The protein below binds the small molecule below.
Small molecule (SMILES): CC(=O)N[C@@H]1[C@@H](O)[C@H](O)[C@@H](CO)O[C@H]1O

Sequence of chain 1.D:
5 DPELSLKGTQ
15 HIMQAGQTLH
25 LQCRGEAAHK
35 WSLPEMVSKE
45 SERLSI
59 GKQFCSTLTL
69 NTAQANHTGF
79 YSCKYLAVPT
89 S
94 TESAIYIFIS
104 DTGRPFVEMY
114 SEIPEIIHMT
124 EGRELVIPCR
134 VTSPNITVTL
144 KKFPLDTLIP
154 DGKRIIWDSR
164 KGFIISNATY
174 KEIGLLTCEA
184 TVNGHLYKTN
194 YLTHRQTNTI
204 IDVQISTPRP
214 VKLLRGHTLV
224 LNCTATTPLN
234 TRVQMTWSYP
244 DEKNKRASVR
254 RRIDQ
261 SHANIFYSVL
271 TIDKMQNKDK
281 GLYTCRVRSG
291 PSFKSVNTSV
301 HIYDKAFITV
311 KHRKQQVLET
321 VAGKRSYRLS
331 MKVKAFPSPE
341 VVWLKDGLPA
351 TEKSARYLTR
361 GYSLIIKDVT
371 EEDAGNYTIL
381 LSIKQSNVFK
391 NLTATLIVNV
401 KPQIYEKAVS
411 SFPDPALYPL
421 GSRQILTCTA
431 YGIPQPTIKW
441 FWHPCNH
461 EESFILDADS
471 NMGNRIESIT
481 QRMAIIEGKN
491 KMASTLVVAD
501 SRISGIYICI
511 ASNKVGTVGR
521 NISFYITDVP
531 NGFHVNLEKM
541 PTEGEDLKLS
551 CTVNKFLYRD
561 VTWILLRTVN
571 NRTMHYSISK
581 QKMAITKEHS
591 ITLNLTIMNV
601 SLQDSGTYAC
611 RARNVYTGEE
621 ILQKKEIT

Binding-site contacts:
Ligand atom O7 contacts residue ASN225 of chain 1.D at 3.7 Å.
Ligand atom C6 contacts residue TYR267 of chain 1.D at 3.8 Å (hydrophobic).
Ligand atom C1 contacts residue ASN225 of chain 1.D at 1.4 Å.
Ligand atom C4 contacts residue ASN225 of chain 1.D at 4.2 Å.
Ligand atom O7 contacts residue SER209 of chain 1.D at 3.9 Å.
Ligand atom C7 contacts residue ASN225 of chain 1.D at 3.5 Å.
Ligand atom C5 contacts residue ASN225 of chain 1.D at 3.7 Å.
Ligand atom C2 contacts residue ASN225 of chain 1.D at 2.5 Å.
Ligand atom O6 contacts residue TYR267 of chain 1.D at 3.7 Å.
Ligand atom C3 contacts residue ASN225 of chain 1.D at 3.8 Å.
Ligand atom N2 contacts residue ASN225 of chain 1.D at 2.9 Å (h-bond).
Ligand atom O5 contacts residue ASN225 of chain 1.D at 2.4 Å (h-bond).